Binding-site contacts:
Ligand atom O5 contacts residue ASN122 of chain 1.A at 2.4 Å (h-bond).
Ligand atom C5 contacts residue ASN122 of chain 1.A at 3.7 Å.
Ligand atom C6 contacts residue VAL170 of chain 1.A at 4.1 Å (hydrophobic).
Ligand atom C2 contacts residue ASN122 of chain 1.A at 2.4 Å.
Ligand atom O5 contacts residue ILE127 of chain 1.A at 4.3 Å.
Ligand atom C7 contacts residue THR124 of chain 1.A at 4.1 Å.
Ligand atom C6 contacts residue ASN125 of chain 1.A at 3.4 Å.
Ligand atom C1 contacts residue ASN122 of chain 1.A at 1.4 Å.
Ligand atom O6 contacts residue ASN125 of chain 1.A at 2.3 Å (h-bond).
Ligand atom C7 contacts residue ASN122 of chain 1.A at 3.5 Å.
Ligand atom C4 contacts residue ASN122 of chain 1.A at 4.2 Å.
Ligand atom O7 contacts residue THR124 of chain 1.A at 3.1 Å (h-bond).
Ligand atom O5 contacts residue ASN125 of chain 1.A at 4.1 Å.
Ligand atom C3 contacts residue ASN122 of chain 1.A at 3.8 Å.
Ligand atom C1 contacts residue ASN125 of chain 1.A at 4.5 Å.
Ligand atom O7 contacts residue ASN122 of chain 1.A at 3.8 Å.
Ligand atom N2 contacts residue ASN122 of chain 1.A at 2.9 Å (h-bond).
Ligand atom C5 contacts residue ASN125 of chain 1.A at 3.8 Å.
Ligand atom O6 contacts residue VAL170 of chain 1.A at 3.4 Å.

A small-molecule ligand and the protein it binds are described below.
Small molecule (SMILES): CC(=O)N[C@@H]1[C@@H](O)[C@H](O)[C@@H](CO)O[C@H]1O

Sequence of chain 1.A:
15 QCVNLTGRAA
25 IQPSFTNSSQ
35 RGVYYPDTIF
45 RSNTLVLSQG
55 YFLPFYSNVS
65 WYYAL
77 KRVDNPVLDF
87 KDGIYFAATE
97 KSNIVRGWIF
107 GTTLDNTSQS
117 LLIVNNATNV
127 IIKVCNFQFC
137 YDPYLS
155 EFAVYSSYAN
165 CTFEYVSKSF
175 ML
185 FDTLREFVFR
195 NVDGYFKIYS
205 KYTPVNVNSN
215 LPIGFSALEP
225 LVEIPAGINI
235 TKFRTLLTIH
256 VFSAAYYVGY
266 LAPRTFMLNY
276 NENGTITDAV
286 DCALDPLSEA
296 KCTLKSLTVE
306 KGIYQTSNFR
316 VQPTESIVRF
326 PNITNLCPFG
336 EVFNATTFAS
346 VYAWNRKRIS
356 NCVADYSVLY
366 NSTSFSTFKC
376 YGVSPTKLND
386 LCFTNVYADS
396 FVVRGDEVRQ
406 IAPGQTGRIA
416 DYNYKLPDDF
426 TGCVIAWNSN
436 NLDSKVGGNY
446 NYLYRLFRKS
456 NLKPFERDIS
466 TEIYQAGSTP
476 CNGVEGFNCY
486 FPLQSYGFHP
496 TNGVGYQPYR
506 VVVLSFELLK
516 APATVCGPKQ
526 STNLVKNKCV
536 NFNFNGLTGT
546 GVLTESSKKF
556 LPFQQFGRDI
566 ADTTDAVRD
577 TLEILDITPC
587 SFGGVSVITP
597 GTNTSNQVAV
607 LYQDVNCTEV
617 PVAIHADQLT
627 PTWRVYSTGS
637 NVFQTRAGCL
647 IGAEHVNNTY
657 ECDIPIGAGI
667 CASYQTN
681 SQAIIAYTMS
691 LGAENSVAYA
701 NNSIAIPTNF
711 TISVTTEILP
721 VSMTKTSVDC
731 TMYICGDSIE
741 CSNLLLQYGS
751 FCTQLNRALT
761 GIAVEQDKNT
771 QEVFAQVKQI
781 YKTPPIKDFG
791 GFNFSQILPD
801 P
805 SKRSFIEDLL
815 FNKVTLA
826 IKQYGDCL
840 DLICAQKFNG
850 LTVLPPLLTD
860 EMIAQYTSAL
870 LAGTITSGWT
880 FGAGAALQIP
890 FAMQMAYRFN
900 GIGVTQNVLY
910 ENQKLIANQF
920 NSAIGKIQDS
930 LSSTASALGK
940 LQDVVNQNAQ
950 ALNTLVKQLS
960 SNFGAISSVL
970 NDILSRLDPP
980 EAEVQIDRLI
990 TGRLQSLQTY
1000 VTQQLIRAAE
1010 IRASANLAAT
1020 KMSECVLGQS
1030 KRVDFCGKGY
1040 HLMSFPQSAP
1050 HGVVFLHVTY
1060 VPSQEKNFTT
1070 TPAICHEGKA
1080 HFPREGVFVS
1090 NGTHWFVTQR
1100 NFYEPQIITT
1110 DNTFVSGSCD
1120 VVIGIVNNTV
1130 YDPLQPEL